Binding-site contacts:
Ligand atom C1 contacts residue PRO99 of chain 1.A at 3.9 Å (hydrophobic).
Ligand atom C7 contacts residue TYR34 of chain 1.A at 3.3 Å (hydrophobic).
Ligand atom N1 contacts residue TYR98 of chain 1.B at 3.4 Å.
Ligand atom O1 contacts residue TYR98 of chain 1.B at 3.8 Å.
Ligand atom C6 contacts residue SER93 of chain 1.B at 3.8 Å.
Ligand atom C10 contacts residue TYR34 of chain 1.A at 3.4 Å (hydrophobic).
Ligand atom C9 contacts residue TYR105 of chain 1.A at 3.6 Å (hydrophobic).
Ligand atom C4 contacts residue TYR98 of chain 1.B at 3.6 Å (hydrophobic).
Ligand atom N2 contacts residue TYR34 of chain 1.A at 4.0 Å.
Ligand atom O3 contacts residue TYR48 of chain 1.A at 2.6 Å (h-bond).
Ligand atom C2 contacts residue PRO99 of chain 1.A at 3.8 Å (hydrophobic).
Ligand atom C3 contacts residue TYR98 of chain 1.B at 3.8 Å (hydrophobic).
Ligand atom O3 contacts residue ASN36 of chain 1.A at 2.8 Å (h-bond).
Ligand atom C4 contacts residue PRO99 of chain 1.A at 3.9 Å (hydrophobic).
Ligand atom C2 contacts residue TYR105 of chain 1.A at 4.0 Å (hydrophobic).
Ligand atom C1 contacts residue GLN91 of chain 1.B at 3.7 Å.
Ligand atom C4 contacts residue TYR51 of chain 1.A at 3.7 Å (hydrophobic).
Ligand atom C2 contacts residue TYR98 of chain 1.B at 3.5 Å (hydrophobic).
Ligand atom C12 contacts residue TYR51 of chain 1.A at 3.8 Å (hydrophobic).
Ligand atom O1 contacts residue TYR105 of chain 1.A at 3.1 Å (h-bond).
Ligand atom C3 contacts residue TYR48 of chain 1.A at 3.2 Å (hydrophobic).
Ligand atom C6 contacts residue TYR98 of chain 1.B at 3.6 Å (hydrophobic).
Ligand atom C11 contacts residue TYR34 of chain 1.A at 4.1 Å (hydrophobic).
Ligand atom C5 contacts residue TYR105 of chain 1.A at 3.8 Å (hydrophobic).
Ligand atom C3 contacts residue ASN36 of chain 1.A at 4.0 Å.
Ligand atom C9 contacts residue TYR34 of chain 1.A at 3.7 Å (hydrophobic).
Ligand atom C5 contacts residue TYR98 of chain 1.B at 3.2 Å (hydrophobic).
Ligand atom O1 contacts residue SER93 of chain 1.B at 3.2 Å.
Ligand atom C1 contacts residue TYR105 of chain 1.A at 3.5 Å (hydrophobic).
Ligand atom C1 contacts residue TYR48 of chain 1.A at 4.1 Å (hydrophobic).
Ligand atom C1 contacts residue TYR98 of chain 1.B at 4.0 Å (hydrophobic).
Ligand atom O3 contacts residue PRO99 of chain 1.A at 3.2 Å.
Ligand atom C1 contacts residue ASN36 of chain 1.A at 3.8 Å.
Ligand atom C11 contacts residue TYR105 of chain 1.A at 3.9 Å (hydrophobic).
Ligand atom C1 contacts residue ILE107 of chain 1.A at 4.0 Å (hydrophobic).
Ligand atom C6 contacts residue TYR105 of chain 1.A at 3.6 Å (hydrophobic).
Ligand atom C4 contacts residue TYR48 of chain 1.A at 3.5 Å (hydrophobic).
Ligand atom C12 contacts residue TYR98 of chain 1.B at 3.3 Å (hydrophobic).
Ligand atom O1 contacts residue GLN91 of chain 1.B at 2.7 Å (h-bond).
Ligand atom C3 contacts residue PRO99 of chain 1.A at 3.5 Å (hydrophobic).

Sequence of chain 1.B:
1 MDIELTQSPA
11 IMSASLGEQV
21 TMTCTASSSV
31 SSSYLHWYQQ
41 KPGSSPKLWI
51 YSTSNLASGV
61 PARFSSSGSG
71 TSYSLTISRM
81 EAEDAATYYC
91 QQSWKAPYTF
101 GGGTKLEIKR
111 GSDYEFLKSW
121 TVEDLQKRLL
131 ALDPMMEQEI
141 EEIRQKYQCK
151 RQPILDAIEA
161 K

A protein and the small-molecule ligand that binds it are described below.
Small molecule (SMILES): O=C(N[C@@H](CCCC[n+]1ccc(CO)c(O)c1)C(=O)O)OCc1ccccc1

Sequence of chain 1.A:
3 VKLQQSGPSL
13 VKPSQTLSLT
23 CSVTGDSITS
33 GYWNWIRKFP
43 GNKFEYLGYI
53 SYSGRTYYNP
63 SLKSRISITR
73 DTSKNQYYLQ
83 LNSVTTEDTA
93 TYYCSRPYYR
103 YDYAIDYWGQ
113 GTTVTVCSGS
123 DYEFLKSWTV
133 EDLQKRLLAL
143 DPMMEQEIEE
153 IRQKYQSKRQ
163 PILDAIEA